This small molecule binds to this protein.
Small molecule (SMILES): CC(C)C[C@H](NC(=O)[C@H](CC1=CN=C2CC=CC=C12)NC(=O)[C@H](CC1=NC=NC1)NC(=O)[C@@H](N)CS)C(=O)N[C@@H](CCC(=O)O)C(=O)N[C@@H](CC(N)=O)C(=O)N[C@@H](CS)C(=O)N[C@@H](CC1=c2ccccc2=NC1)C(=O)N[C@@H](CCCN=C(N)N)C(=O)NCC(=O)N[C@@H](Cc1ccccc1)C(=O)N[C@H](CO)CS

Binding-site contacts:
Ligand atom CD1 contacts residue MET70 of chain 1.A at 3.6 Å (hydrophobic).
Ligand atom ND2 contacts residue LYS68 of chain 1.A at 3.4 Å.
Ligand atom CA contacts residue LFI1 of chain 1.C at 3.5 Å.
Ligand atom SG contacts residue LFI1 of chain 1.C at 1.7 Å.
Ligand atom N contacts residue LFI1 of chain 1.C at 3.0 Å (h-bond).
Ligand atom N contacts residue LFI1 of chain 1.C at 3.3 Å.
Ligand atom NE1 contacts residue LFI1 of chain 1.C at 3.7 Å.
Ligand atom CE2 contacts residue LYS74 of chain 1.A at 3.6 Å.
Ligand atom CA contacts residue MET73 of chain 1.A at 3.6 Å (hydrophobic).
Ligand atom O contacts residue LYS76 of chain 1.A at 2.8 Å (salt-bridge).
Ligand atom N contacts residue LFI1 of chain 1.C at 3.6 Å.
Ligand atom CE2 contacts residue LYS74 of chain 1.A at 3.7 Å.
Ligand atom CE2 contacts residue LFI1 of chain 1.C at 3.5 Å.
Ligand atom SG contacts residue ALA77 of chain 1.A at 3.6 Å.
Ligand atom CB contacts residue ALA67 of chain 1.A at 3.8 Å (hydrophobic).
Ligand atom O contacts residue LFI1 of chain 1.C at 3.2 Å.
Ligand atom CE3 contacts residue LFI1 of chain 1.C at 3.5 Å.
Ligand atom CE3 contacts residue LYS74 of chain 1.A at 3.8 Å.
Ligand atom C contacts residue LFI1 of chain 1.C at 3.5 Å.
Ligand atom O contacts residue LFI1 of chain 1.C at 3.6 Å.
Ligand atom N contacts residue MET73 of chain 1.A at 3.0 Å (h-bond).
Ligand atom CE1 contacts residue THR19 of chain 1.A at 3.7 Å.
Ligand atom C contacts residue LFI1 of chain 1.C at 3.7 Å.
Ligand atom CB contacts residue LFI1 of chain 1.C at 3.8 Å.
Ligand atom CB contacts residue MET73 of chain 1.A at 3.7 Å (hydrophobic).
Ligand atom CH2 contacts residue LFI1 of chain 1.C at 3.7 Å.
Ligand atom O contacts residue ALA77 of chain 1.A at 3.1 Å.
Ligand atom CD2 contacts residue LFI1 of chain 1.C at 3.6 Å.
Ligand atom O contacts residue MET73 of chain 1.A at 3.4 Å.
Ligand atom C contacts residue MET73 of chain 1.A at 3.6 Å (hydrophobic).
Ligand atom CA contacts residue LFI1 of chain 1.C at 3.3 Å.
Ligand atom C contacts residue MET73 of chain 1.A at 3.8 Å (hydrophobic).
Ligand atom O contacts residue LYS76 of chain 1.A at 3.5 Å.
Ligand atom CB contacts residue LFI1 of chain 1.C at 2.5 Å.
Ligand atom CD2 contacts residue LYS74 of chain 1.A at 3.7 Å.
Ligand atom O contacts residue LFI1 of chain 1.C at 3.5 Å.
Ligand atom CB contacts residue ILE81 of chain 1.A at 3.5 Å (hydrophobic).
Ligand atom CZ contacts residue THR19 of chain 1.A at 3.6 Å.
Ligand atom CG contacts residue LFI1 of chain 1.C at 3.7 Å.
Ligand atom C contacts residue LFI1 of chain 1.C at 3.4 Å.

Sequence of chain 1.A:
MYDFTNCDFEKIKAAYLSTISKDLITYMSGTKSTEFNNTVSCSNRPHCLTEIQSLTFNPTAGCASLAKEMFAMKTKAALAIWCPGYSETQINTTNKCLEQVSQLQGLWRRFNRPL